This protein binds this small molecule.
Small molecule (SMILES): CCN1C[C@]2(COC(=O)c3ccccc3N3C(=O)C[C@H](C)C3=O)CC[C@H](OC)[C@@]34[C@@H]5C[C@H]6[C@H](OC)[C@@H]5[C@](O)(C[C@@H]6OC)[C@@](O)([C@@H](OC)[C@H]23)[C@@H]14

Sequence of chain 1.I:
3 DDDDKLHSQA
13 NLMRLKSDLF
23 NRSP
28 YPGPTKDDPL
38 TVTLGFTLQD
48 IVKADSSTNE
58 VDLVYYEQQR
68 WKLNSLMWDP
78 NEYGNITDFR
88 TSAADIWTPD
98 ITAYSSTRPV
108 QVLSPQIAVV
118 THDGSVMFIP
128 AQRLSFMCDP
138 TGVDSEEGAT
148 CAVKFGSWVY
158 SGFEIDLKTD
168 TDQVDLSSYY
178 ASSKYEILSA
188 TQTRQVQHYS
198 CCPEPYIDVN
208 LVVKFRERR

Sequence of chain 1.H:
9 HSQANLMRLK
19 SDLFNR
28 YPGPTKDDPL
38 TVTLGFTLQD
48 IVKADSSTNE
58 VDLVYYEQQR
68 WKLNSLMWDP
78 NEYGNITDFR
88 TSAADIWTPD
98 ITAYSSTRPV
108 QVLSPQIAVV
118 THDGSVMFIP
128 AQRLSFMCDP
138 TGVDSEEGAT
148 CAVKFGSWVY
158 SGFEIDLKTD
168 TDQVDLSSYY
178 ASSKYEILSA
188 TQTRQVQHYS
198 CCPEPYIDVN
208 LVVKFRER

Binding-site contacts:
Ligand atom O19 contacts residue TRP155 of chain 1.I at 3.0 Å (h-bond).
Ligand atom C21 contacts residue TRP155 of chain 1.I at 3.8 Å (hydrophobic).
Ligand atom C33 contacts residue TYR203 of chain 1.I at 3.4 Å (hydrophobic).
Ligand atom C2 contacts residue TYR196 of chain 1.I at 3.5 Å (hydrophobic).
Ligand atom C23 contacts residue TRP155 of chain 1.I at 3.5 Å (hydrophobic).
Ligand atom C2 contacts residue TYR101 of chain 1.I at 3.5 Å (hydrophobic).
Ligand atom O35 contacts residue MET124 of chain 1.H at 3.2 Å.
Ligand atom C3 contacts residue GLN194 of chain 1.I at 3.0 Å.
Ligand atom C36 contacts residue ILE126 of chain 1.H at 3.9 Å (hydrophobic).
Ligand atom C37 contacts residue MET124 of chain 1.H at 3.3 Å (hydrophobic).
Ligand atom C1 contacts residue TYR101 of chain 1.I at 3.4 Å (hydrophobic).
Ligand atom O13 contacts residue TYR101 of chain 1.I at 3.5 Å.
Ligand atom C9 contacts residue GLN46 of chain 1.H at 3.9 Å.
Ligand atom O27 contacts residue ILE126 of chain 1.H at 3.5 Å.
Ligand atom O19 contacts residue TYR203 of chain 1.I at 3.9 Å.
Ligand atom O8 contacts residue SER175 of chain 1.H at 3.6 Å.
Ligand atom C19 contacts residue TYR203 of chain 1.I at 3.7 Å (hydrophobic).
Ligand atom C3 contacts residue TYR196 of chain 1.I at 3.8 Å (hydrophobic).
Ligand atom C5 contacts residue LYS151 of chain 1.I at 3.4 Å.
Ligand atom C4 contacts residue GLN194 of chain 1.I at 2.8 Å.
Ligand atom C22 contacts residue TYR203 of chain 1.I at 3.5 Å (hydrophobic).
Ligand atom C25 contacts residue TRP155 of chain 1.I at 3.2 Å (hydrophobic).
Ligand atom C4 contacts residue LYS151 of chain 1.I at 3.5 Å.
Ligand atom O13 contacts residue TYR63 of chain 1.H at 2.9 Å (h-bond).
Ligand atom C12 contacts residue SER102 of chain 1.I at 3.8 Å.
Ligand atom C22 contacts residue TYR157 of chain 1.I at 3.4 Å (hydrophobic).
Ligand atom C30 contacts residue TYR196 of chain 1.I at 3.8 Å (hydrophobic).
Ligand atom C13 contacts residue TYR101 of chain 1.I at 3.5 Å (hydrophobic).
Ligand atom C24 contacts residue TRP155 of chain 1.I at 3.3 Å (hydrophobic).
Ligand atom C21 contacts residue TYR101 of chain 1.I at 3.8 Å (hydrophobic).
Ligand atom O11 contacts residue LYS151 of chain 1.I at 3.6 Å.
Ligand atom C12 contacts residue TYR101 of chain 1.I at 3.4 Å (hydrophobic).
Ligand atom C22 contacts residue VAL156 of chain 1.I at 3.6 Å (hydrophobic).
Ligand atom C21 contacts residue SER154 of chain 1.I at 3.7 Å.
Ligand atom N23 contacts residue TRP155 of chain 1.I at 3.1 Å (h-bond).
Ligand atom C9 contacts residue SER175 of chain 1.H at 3.5 Å.
Ligand atom C39 contacts residue CYS198 of chain 1.I at 3.7 Å (hydrophobic).
Ligand atom C25 contacts residue ILE126 of chain 1.H at 3.8 Å (hydrophobic).
Ligand atom C24 contacts residue ILE126 of chain 1.H at 3.8 Å (hydrophobic).
Ligand atom C22 contacts residue TRP155 of chain 1.I at 3.2 Å (hydrophobic).